Binding-site contacts:
Ligand atom C6 contacts residue GLN645 of chain 1.B at 4.5 Å.
Ligand atom N2 contacts residue ALA57 of chain 1.B at 2.8 Å (h-bond).
Ligand atom C3 contacts residue ALA57 of chain 1.B at 3.7 Å (hydrophobic).
Ligand atom O7 contacts residue ASN642 of chain 1.B at 3.1 Å (h-bond).
Ligand atom C5 contacts residue ALA57 of chain 1.B at 4.3 Å (hydrophobic).
Ligand atom C6 contacts residue GLY646 of chain 1.B at 4.0 Å.
Ligand atom O6 contacts residue SER644 of chain 1.B at 4.3 Å.
Ligand atom C7 contacts residue ALA57 of chain 1.B at 3.7 Å (hydrophobic).
Ligand atom C6 contacts residue SER644 of chain 1.B at 3.7 Å.
Ligand atom C2 contacts residue ALA57 of chain 1.B at 3.7 Å (hydrophobic).
Ligand atom C8 contacts residue ASN642 of chain 1.B at 4.4 Å.
Ligand atom O3 contacts residue ALA57 of chain 1.B at 4.2 Å.
Ligand atom C3 contacts residue ASN56 of chain 1.B at 4.0 Å.
Ligand atom C1 contacts residue ALA57 of chain 1.B at 4.0 Å (hydrophobic).
Ligand atom O5 contacts residue ASN642 of chain 1.B at 2.3 Å (h-bond).
Ligand atom C3 contacts residue ASN642 of chain 1.B at 3.8 Å.
Ligand atom N2 contacts residue THR58 of chain 1.B at 4.2 Å.
Ligand atom N2 contacts residue ASN642 of chain 1.B at 2.9 Å (h-bond).
Ligand atom C2 contacts residue ASN642 of chain 1.B at 2.5 Å.
Ligand atom C1 contacts residue ASN642 of chain 1.B at 1.4 Å.
Ligand atom O3 contacts residue ASN56 of chain 1.B at 4.1 Å.
Ligand atom O5 contacts residue SER644 of chain 1.B at 3.6 Å.
Ligand atom O3 contacts residue THR58 of chain 1.B at 4.4 Å.
Ligand atom C5 contacts residue ASN642 of chain 1.B at 3.6 Å.
Ligand atom C8 contacts residue PHE60 of chain 1.B at 4.4 Å (hydrophobic).
Ligand atom C1 contacts residue SER644 of chain 1.B at 3.9 Å.
Ligand atom C8 contacts residue THR58 of chain 1.B at 3.5 Å.
Ligand atom C7 contacts residue ASN642 of chain 1.B at 3.2 Å.
Ligand atom C4 contacts residue ASN642 of chain 1.B at 4.2 Å.
Ligand atom C8 contacts residue ALA57 of chain 1.B at 3.7 Å (hydrophobic).
Ligand atom C5 contacts residue SER644 of chain 1.B at 3.6 Å.
Ligand atom O4 contacts residue ASN56 of chain 1.B at 3.9 Å.

Sequence of chain 1.B:
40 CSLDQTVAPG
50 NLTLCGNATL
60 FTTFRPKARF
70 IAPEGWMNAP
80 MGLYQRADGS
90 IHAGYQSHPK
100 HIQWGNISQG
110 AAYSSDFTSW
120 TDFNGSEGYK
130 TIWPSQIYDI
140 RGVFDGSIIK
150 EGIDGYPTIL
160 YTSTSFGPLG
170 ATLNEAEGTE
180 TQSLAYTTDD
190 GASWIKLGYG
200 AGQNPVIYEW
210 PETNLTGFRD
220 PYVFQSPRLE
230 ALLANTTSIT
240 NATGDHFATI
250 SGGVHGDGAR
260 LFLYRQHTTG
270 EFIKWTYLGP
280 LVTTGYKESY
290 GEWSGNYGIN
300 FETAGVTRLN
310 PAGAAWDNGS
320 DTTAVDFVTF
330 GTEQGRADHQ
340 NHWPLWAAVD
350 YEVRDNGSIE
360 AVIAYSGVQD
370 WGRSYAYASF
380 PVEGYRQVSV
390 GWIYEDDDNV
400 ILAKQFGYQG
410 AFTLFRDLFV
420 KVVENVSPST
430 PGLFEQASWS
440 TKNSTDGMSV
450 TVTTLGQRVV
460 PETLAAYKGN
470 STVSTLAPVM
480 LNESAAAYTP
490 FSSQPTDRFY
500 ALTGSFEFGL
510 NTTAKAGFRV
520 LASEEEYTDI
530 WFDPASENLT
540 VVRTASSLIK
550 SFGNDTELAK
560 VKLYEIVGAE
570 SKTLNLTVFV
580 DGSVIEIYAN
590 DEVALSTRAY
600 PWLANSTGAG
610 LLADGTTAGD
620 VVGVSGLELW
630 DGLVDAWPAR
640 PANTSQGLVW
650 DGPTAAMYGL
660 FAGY

A protein and the small-molecule ligand that binds it are described below.
Small molecule (SMILES): CC(=O)N[C@@H]1[C@@H](O)[C@H](O)[C@@H](CO)O[C@H]1O